Sequence of chain 1.D:
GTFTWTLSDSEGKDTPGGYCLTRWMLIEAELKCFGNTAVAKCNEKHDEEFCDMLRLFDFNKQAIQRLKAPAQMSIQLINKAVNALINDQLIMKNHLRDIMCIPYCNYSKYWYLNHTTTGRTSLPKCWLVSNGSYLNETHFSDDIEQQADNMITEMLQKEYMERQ

Binding-site contacts:
Ligand atom C5 contacts residue MET80 of chain 1.C at 3.9 Å (hydrophobic).
Ligand atom O5 contacts residue MET80 of chain 1.C at 4.1 Å.
Ligand atom C6 contacts residue MET80 of chain 1.C at 4.3 Å (hydrophobic).
Ligand atom O2 contacts residue TRP283 of chain 1.D at 4.3 Å.
Ligand atom O6 contacts residue ASN319 of chain 1.D at 4.3 Å.
Ligand atom C8 contacts residue ASN79 of chain 1.C at 4.2 Å.
Ligand atom C8 contacts residue ASN99 of chain 1.C at 3.5 Å.
Ligand atom O6 contacts residue MET80 of chain 1.C at 3.7 Å.
Ligand atom C7 contacts residue MET80 of chain 1.C at 4.4 Å (hydrophobic).
Ligand atom C7 contacts residue ASN99 of chain 1.C at 4.3 Å.
Ligand atom C2 contacts residue GLU76 of chain 1.C at 4.1 Å.
Ligand atom C1 contacts residue MET80 of chain 1.C at 4.0 Å (hydrophobic).
Ligand atom O5 contacts residue GLU76 of chain 1.C at 3.9 Å.
Ligand atom C1 contacts residue GLU76 of chain 1.C at 3.7 Å.
Ligand atom C8 contacts residue TRP227 of chain 1.C at 3.5 Å (hydrophobic).
Ligand atom C2 contacts residue TRP283 of chain 1.D at 4.1 Å (hydrophobic).
Ligand atom C8 contacts residue ILE323 of chain 1.D at 4.1 Å (hydrophobic).
Ligand atom O4 contacts residue TRP283 of chain 1.D at 3.8 Å.
Ligand atom C6 contacts residue TRP283 of chain 1.D at 3.6 Å (hydrophobic).
Ligand atom C8 contacts residue MET80 of chain 1.C at 3.7 Å (hydrophobic).
Ligand atom C2 contacts residue ASN79 of chain 1.C at 2.6 Å.
Ligand atom C5 contacts residue TRP283 of chain 1.D at 4.2 Å (hydrophobic).
Ligand atom C6 contacts residue THR77 of chain 1.C at 3.8 Å.
Ligand atom O7 contacts residue ASN79 of chain 1.C at 3.8 Å.
Ligand atom O7 contacts residue GLU76 of chain 1.C at 4.0 Å.
Ligand atom O5 contacts residue THR77 of chain 1.C at 3.4 Å (h-bond).
Ligand atom O6 contacts residue THR77 of chain 1.C at 3.0 Å (h-bond).
Ligand atom C5 contacts residue ASN79 of chain 1.C at 3.8 Å.
Ligand atom N2 contacts residue ASN99 of chain 1.C at 4.2 Å.
Ligand atom O5 contacts residue ASN79 of chain 1.C at 2.4 Å (h-bond).
Ligand atom N2 contacts residue ASN79 of chain 1.C at 2.9 Å (h-bond).
Ligand atom C1 contacts residue ASN79 of chain 1.C at 1.5 Å.
Ligand atom C1 contacts residue THR77 of chain 1.C at 4.3 Å.
Ligand atom C4 contacts residue ASN79 of chain 1.C at 4.4 Å.
Ligand atom O6 contacts residue ILE323 of chain 1.D at 3.7 Å.
Ligand atom C8 contacts residue GLY98 of chain 1.C at 4.1 Å.
Ligand atom C3 contacts residue ASN79 of chain 1.C at 3.9 Å.
Ligand atom C5 contacts residue THR77 of chain 1.C at 4.3 Å.
Ligand atom C7 contacts residue ASN79 of chain 1.C at 3.5 Å.

A small-molecule ligand and the protein it binds are described below.
Small molecule (SMILES): CC(=O)N[C@H]1[C@H](O[C@H]2[C@H](O)[C@@H](NC(C)=O)CO[C@@H]2CO)O[C@H](CO)[C@@H](O[C@@H]2O[C@H](CO)[C@@H](O)[C@H](O)[C@@H]2O)[C@@H]1O

Sequence of chain 1.C:
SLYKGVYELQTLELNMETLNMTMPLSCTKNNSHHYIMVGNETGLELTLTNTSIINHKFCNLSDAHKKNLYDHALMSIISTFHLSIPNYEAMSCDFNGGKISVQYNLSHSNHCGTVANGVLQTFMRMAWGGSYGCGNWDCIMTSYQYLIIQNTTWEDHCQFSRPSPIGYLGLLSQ